Binding-site contacts:
Ligand atom O7 contacts residue HIS178 of chain 1.F at 4.1 Å.
Ligand atom O6 contacts residue SER153 of chain 1.F at 3.5 Å (h-bond).
Ligand atom O6 contacts residue TYR154 of chain 1.F at 3.5 Å (h-bond).
Ligand atom N2 contacts residue ASN151 of chain 1.F at 2.9 Å (h-bond).
Ligand atom C2 contacts residue GLU179 of chain 1.F at 4.3 Å.
Ligand atom O5 contacts residue ASN151 of chain 1.F at 2.3 Å (h-bond).
Ligand atom O7 contacts residue ASN151 of chain 1.F at 3.1 Å (h-bond).
Ligand atom C1 contacts residue ASN151 of chain 1.F at 1.4 Å.
Ligand atom C1 contacts residue SER153 of chain 1.F at 4.2 Å.
Ligand atom C5 contacts residue SER153 of chain 1.F at 4.5 Å.
Ligand atom C3 contacts residue ASN151 of chain 1.F at 3.8 Å.
Ligand atom O7 contacts residue GLU179 of chain 1.F at 3.8 Å.
Ligand atom O5 contacts residue TYR154 of chain 1.F at 4.5 Å.
Ligand atom C2 contacts residue ASN151 of chain 1.F at 2.4 Å.
Ligand atom C7 contacts residue ASN151 of chain 1.F at 3.2 Å.
Ligand atom C8 contacts residue ASN151 of chain 1.F at 3.7 Å.
Ligand atom C5 contacts residue ASN151 of chain 1.F at 3.6 Å.
Ligand atom C1 contacts residue GLU179 of chain 1.F at 4.0 Å.
Ligand atom O5 contacts residue SER153 of chain 1.F at 3.8 Å.
Ligand atom C4 contacts residue ASN151 of chain 1.F at 4.2 Å.
Ligand atom O5 contacts residue GLU179 of chain 1.F at 4.0 Å.

A protein and the small-molecule ligand that binds it are described below.
Small molecule (SMILES): CC(=O)N[C@@H]1[C@@H](O)[C@H](O)[C@@H](CO)O[C@H]1O

Sequence of chain 1.F:
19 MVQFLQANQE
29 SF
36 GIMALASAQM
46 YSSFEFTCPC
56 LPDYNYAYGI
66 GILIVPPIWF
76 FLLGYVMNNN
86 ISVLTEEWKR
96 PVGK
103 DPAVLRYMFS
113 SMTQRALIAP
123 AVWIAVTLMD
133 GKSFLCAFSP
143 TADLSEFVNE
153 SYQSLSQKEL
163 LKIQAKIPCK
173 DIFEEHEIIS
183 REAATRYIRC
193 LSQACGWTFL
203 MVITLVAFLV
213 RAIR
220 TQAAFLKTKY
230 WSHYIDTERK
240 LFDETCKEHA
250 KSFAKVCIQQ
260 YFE